Sequence of chain 1.A:
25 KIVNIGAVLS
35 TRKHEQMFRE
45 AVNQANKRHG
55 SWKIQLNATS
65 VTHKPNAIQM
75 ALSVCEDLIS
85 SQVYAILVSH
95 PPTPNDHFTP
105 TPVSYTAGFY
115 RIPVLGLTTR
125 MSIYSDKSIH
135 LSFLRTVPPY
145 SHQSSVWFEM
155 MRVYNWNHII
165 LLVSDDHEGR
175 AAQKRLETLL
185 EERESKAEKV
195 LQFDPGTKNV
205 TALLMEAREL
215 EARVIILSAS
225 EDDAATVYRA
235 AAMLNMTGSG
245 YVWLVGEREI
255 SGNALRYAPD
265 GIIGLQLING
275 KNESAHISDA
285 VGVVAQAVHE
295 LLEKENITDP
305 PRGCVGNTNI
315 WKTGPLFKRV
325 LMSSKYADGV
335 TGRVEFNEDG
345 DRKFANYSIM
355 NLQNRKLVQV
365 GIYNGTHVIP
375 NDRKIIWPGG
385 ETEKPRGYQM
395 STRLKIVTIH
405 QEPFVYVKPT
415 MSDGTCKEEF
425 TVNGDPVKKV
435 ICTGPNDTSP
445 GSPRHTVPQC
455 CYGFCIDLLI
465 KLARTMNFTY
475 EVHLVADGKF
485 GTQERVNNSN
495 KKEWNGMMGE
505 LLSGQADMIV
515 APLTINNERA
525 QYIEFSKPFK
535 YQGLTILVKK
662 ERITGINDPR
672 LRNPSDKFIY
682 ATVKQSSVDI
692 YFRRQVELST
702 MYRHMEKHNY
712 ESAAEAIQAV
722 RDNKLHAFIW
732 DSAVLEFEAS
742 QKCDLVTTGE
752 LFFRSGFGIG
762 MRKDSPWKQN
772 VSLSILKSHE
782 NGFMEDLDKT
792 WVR

A protein and the small-molecule ligand that binds it are described below.
Small molecule (SMILES): CC(=O)N[C@H]1[C@H](O[C@H]2[C@H](O)[C@@H](NC(C)=O)CO[C@@H]2CO)O[C@H](CO)[C@@H](O[C@H]2O[C@H](CO)[C@@H](O)[C@H](O)[C@@H]2O)[C@@H]1O

Binding-site contacts:
Ligand atom O7 contacts residue PRO767 of chain 1.A at 4.3 Å.
Ligand atom C3 contacts residue ASN771 of chain 1.A at 3.8 Å.
Ligand atom N2 contacts residue ASN771 of chain 1.A at 2.9 Å (h-bond).
Ligand atom O5 contacts residue ASN771 of chain 1.A at 2.3 Å (h-bond).
Ligand atom C5 contacts residue ASN771 of chain 1.A at 3.6 Å.
Ligand atom C7 contacts residue TRP768 of chain 1.A at 4.4 Å (hydrophobic).
Ligand atom O7 contacts residue ASN771 of chain 1.A at 4.3 Å.
Ligand atom C1 contacts residue ASN771 of chain 1.A at 1.4 Å.
Ligand atom C4 contacts residue ASN771 of chain 1.A at 4.2 Å.
Ligand atom O7 contacts residue TRP768 of chain 1.A at 3.7 Å.
Ligand atom C7 contacts residue ASN771 of chain 1.A at 3.8 Å.
Ligand atom C2 contacts residue ASN771 of chain 1.A at 2.5 Å.
Ligand atom C8 contacts residue ASN771 of chain 1.A at 4.2 Å.